Sequence of chain 1.B:
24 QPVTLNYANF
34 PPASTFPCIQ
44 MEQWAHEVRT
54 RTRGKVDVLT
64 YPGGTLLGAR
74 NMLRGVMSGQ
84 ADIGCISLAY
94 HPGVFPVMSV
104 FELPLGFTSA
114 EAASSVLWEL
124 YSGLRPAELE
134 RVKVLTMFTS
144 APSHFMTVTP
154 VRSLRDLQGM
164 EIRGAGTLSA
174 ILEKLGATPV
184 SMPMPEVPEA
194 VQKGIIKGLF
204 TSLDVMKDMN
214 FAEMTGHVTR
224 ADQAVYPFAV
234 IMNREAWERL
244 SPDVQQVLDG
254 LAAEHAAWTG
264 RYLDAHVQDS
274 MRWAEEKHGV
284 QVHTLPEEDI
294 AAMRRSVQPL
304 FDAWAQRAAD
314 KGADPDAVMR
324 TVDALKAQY

This small molecule binds to this protein.
Small molecule (SMILES): O=C(O)C(=O)Cc1c[nH]c2ccccc12

Binding-site contacts:
Ligand atom CAK contacts residue ARG166 of chain 1.B at 3.7 Å.
Ligand atom NAJ contacts residue ASP207 of chain 1.B at 2.8 Å (salt-bridge).
Ligand atom CAE contacts residue MET187 of chain 1.B at 3.9 Å (hydrophobic).
Ligand atom CAL contacts residue TYR229 of chain 1.B at 3.5 Å (hydrophobic).
Ligand atom CAO contacts residue MET187 of chain 1.B at 3.8 Å (hydrophobic).
Ligand atom CAI contacts residue THR204 of chain 1.B at 3.5 Å.
Ligand atom CAH contacts residue SER205 of chain 1.B at 3.3 Å.
Ligand atom OAB contacts residue MET187 of chain 1.B at 3.2 Å.
Ligand atom OAC contacts residue PHE231 of chain 1.B at 3.5 Å.
Ligand atom OAC contacts residue SER90 of chain 1.B at 2.7 Å (h-bond).
Ligand atom OAA contacts residue ARG166 of chain 1.B at 2.6 Å (salt-bridge).
Ligand atom OAC contacts residue TYR93 of chain 1.B at 3.6 Å (h-bond).
Ligand atom NAJ contacts residue VAL208 of chain 1.B at 3.5 Å.
Ligand atom CAG contacts residue PHE231 of chain 1.B at 3.7 Å (hydrophobic).
Ligand atom OAB contacts residue ARG166 of chain 1.B at 2.9 Å (salt-bridge).
Ligand atom OAB contacts residue THR204 of chain 1.B at 2.8 Å (h-bond).
Ligand atom CAD contacts residue THR38 of chain 1.B at 3.7 Å.
Ligand atom CAF contacts residue THR38 of chain 1.B at 3.9 Å.
Ligand atom CAH contacts residue PHE39 of chain 1.B at 3.7 Å (hydrophobic).
Ligand atom CAL contacts residue MET187 of chain 1.B at 3.8 Å (hydrophobic).
Ligand atom NAJ contacts residue PHE39 of chain 1.B at 3.5 Å.
Ligand atom OAA contacts residue TYR93 of chain 1.B at 2.6 Å (h-bond).
Ligand atom CAK contacts residue TYR229 of chain 1.B at 3.5 Å (hydrophobic).
Ligand atom NAJ contacts residue SER205 of chain 1.B at 3.8 Å.
Ligand atom CAF contacts residue PRO40 of chain 1.B at 3.8 Å (hydrophobic).
Ligand atom CAK contacts residue SER90 of chain 1.B at 3.7 Å.
Ligand atom CAN contacts residue ASP207 of chain 1.B at 3.7 Å.
Ligand atom CAM contacts residue THR204 of chain 1.B at 3.6 Å.
Ligand atom CAH contacts residue ASP207 of chain 1.B at 3.8 Å.
Ligand atom CAN contacts residue PHE39 of chain 1.B at 3.7 Å (hydrophobic).
Ligand atom OAB contacts residue TYR229 of chain 1.B at 3.5 Å.
Ligand atom OAC contacts residue TYR229 of chain 1.B at 3.6 Å.
Ligand atom CAH contacts residue THR204 of chain 1.B at 3.4 Å.
Ligand atom CAK contacts residue TYR93 of chain 1.B at 3.5 Å (hydrophobic).
Ligand atom CAN contacts residue VAL208 of chain 1.B at 3.8 Å (hydrophobic).
Ligand atom CAE contacts residue PRO40 of chain 1.B at 3.7 Å (hydrophobic).
Ligand atom CAD contacts residue PRO40 of chain 1.B at 3.6 Å (hydrophobic).
Ligand atom CAL contacts residue THR204 of chain 1.B at 3.5 Å.
Ligand atom CAI contacts residue TYR229 of chain 1.B at 3.6 Å (hydrophobic).
Ligand atom CAD contacts residue PRO34 of chain 1.B at 3.8 Å (hydrophobic).